Binding-site contacts:
Ligand atom C1 contacts residue HIS1101 of chain 1.L at 3.7 Å.
Ligand atom O3 contacts residue HIS1101 of chain 1.L at 4.0 Å.
Ligand atom O7 contacts residue ASN1098 of chain 1.L at 3.3 Å (h-bond).
Ligand atom N2 contacts residue HIS1101 of chain 1.L at 3.5 Å (h-bond).
Ligand atom C7 contacts residue HIS1101 of chain 1.L at 2.6 Å.
Ligand atom O4 contacts residue HIS1101 of chain 1.L at 3.9 Å.
Ligand atom C3 contacts residue HIS1101 of chain 1.L at 3.3 Å.
Ligand atom C8 contacts residue HIS1101 of chain 1.L at 3.3 Å.
Ligand atom C3 contacts residue ASN1098 of chain 1.L at 3.8 Å.
Ligand atom C5 contacts residue ASN1098 of chain 1.L at 3.6 Å.
Ligand atom C1 contacts residue ASN1098 of chain 1.L at 1.4 Å.
Ligand atom C2 contacts residue HIS1101 of chain 1.L at 3.6 Å.
Ligand atom C5 contacts residue PHE1103 of chain 1.L at 3.7 Å (hydrophobic).
Ligand atom C4 contacts residue HIS1101 of chain 1.L at 4.0 Å.
Ligand atom O7 contacts residue HIS1101 of chain 1.L at 1.3 Å (h-bond).
Ligand atom O6 contacts residue PHE1103 of chain 1.L at 4.1 Å.
Ligand atom C5 contacts residue HIS1101 of chain 1.L at 4.0 Å.
Ligand atom O5 contacts residue PHE1103 of chain 1.L at 3.6 Å.
Ligand atom C4 contacts residue ASN1098 of chain 1.L at 4.2 Å.
Ligand atom C8 contacts residue THR1100 of chain 1.L at 4.3 Å.
Ligand atom N2 contacts residue ASN1098 of chain 1.L at 2.9 Å (h-bond).
Ligand atom C7 contacts residue ASN1098 of chain 1.L at 3.1 Å.
Ligand atom C2 contacts residue ASN1098 of chain 1.L at 2.5 Å.
Ligand atom C6 contacts residue PHE1103 of chain 1.L at 4.1 Å (hydrophobic).
Ligand atom O5 contacts residue ASN1098 of chain 1.L at 2.3 Å (h-bond).
Ligand atom C8 contacts residue ASN1098 of chain 1.L at 3.8 Å.
Ligand atom C1 contacts residue PHE1103 of chain 1.L at 3.7 Å (hydrophobic).

Sequence of chain 1.L:
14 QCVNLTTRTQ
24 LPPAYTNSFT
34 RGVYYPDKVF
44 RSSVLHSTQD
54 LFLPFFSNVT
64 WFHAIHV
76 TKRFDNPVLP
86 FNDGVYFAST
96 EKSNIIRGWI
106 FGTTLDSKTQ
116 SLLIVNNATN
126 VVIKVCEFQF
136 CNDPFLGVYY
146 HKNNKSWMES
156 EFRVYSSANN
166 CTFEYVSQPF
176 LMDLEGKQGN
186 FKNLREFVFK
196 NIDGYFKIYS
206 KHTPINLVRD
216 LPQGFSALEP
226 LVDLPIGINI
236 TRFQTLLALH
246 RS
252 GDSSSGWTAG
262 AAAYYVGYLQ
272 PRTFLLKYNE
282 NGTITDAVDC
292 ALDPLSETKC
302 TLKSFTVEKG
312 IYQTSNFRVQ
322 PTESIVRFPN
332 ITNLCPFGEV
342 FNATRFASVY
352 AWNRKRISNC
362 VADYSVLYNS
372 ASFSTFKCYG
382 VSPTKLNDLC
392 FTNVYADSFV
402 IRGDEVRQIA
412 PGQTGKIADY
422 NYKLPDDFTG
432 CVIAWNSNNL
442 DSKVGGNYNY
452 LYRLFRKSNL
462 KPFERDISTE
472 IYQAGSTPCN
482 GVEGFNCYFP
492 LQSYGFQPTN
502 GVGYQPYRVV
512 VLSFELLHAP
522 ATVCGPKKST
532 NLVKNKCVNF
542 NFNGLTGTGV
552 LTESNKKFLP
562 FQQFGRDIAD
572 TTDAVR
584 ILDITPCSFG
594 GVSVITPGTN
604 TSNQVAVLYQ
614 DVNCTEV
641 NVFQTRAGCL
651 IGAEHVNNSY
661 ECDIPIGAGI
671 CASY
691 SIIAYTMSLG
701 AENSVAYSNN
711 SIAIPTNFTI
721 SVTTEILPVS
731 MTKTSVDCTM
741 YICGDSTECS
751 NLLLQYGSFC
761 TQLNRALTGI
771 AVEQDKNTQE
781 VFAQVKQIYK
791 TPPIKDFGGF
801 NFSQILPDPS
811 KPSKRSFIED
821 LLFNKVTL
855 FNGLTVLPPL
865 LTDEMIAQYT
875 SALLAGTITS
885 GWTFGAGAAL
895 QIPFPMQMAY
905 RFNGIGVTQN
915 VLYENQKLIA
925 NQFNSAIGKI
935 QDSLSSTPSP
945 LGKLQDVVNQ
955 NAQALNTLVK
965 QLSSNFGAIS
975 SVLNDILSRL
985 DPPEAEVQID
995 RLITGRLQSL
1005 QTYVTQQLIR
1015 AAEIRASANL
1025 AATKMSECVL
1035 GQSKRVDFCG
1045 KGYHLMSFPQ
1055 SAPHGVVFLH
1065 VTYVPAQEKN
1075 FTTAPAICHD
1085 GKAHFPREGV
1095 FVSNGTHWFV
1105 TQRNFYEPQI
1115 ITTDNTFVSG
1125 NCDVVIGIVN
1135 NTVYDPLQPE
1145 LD

The small molecule below binds the protein below.
Small molecule (SMILES): CC(=O)N[C@@H]1[C@@H](O)[C@H](O)[C@@H](CO)O[C@H]1O